Sequence of chain 1.E:
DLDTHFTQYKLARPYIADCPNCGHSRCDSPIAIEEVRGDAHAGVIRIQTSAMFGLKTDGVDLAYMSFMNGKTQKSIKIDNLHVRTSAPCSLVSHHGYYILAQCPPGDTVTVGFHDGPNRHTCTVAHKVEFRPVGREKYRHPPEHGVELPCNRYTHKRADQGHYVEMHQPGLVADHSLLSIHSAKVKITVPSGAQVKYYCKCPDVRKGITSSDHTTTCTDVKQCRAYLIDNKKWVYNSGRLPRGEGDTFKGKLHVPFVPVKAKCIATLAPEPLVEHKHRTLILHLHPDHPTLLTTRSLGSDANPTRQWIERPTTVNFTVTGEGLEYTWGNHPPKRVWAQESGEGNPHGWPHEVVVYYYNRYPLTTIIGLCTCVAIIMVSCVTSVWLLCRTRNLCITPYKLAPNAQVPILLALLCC

This protein binds this small molecule.
Small molecule (SMILES): CC(=O)N[C@@H]1[C@@H](O)[C@H](O)[C@@H](CO)O[C@H]1O

Binding-site contacts:
Ligand atom C5 contacts residue ILE281 of chain 1.E at 3.9 Å (hydrophobic).
Ligand atom C7 contacts residue ASN315 of chain 1.E at 3.2 Å.
Ligand atom C2 contacts residue ASN315 of chain 1.E at 2.5 Å.
Ligand atom O7 contacts residue ASN315 of chain 1.E at 3.2 Å (h-bond).
Ligand atom O6 contacts residue ILE281 of chain 1.E at 3.1 Å.
Ligand atom C3 contacts residue ASN315 of chain 1.E at 3.8 Å.
Ligand atom N2 contacts residue ASN315 of chain 1.E at 2.9 Å (h-bond).
Ligand atom C1 contacts residue ASN315 of chain 1.E at 1.4 Å.
Ligand atom C6 contacts residue ILE281 of chain 1.E at 4.1 Å (hydrophobic).
Ligand atom O5 contacts residue ILE281 of chain 1.E at 3.6 Å.
Ligand atom O6 contacts residue LYS276 of chain 1.E at 3.9 Å.
Ligand atom C5 contacts residue ASN315 of chain 1.E at 3.7 Å.
Ligand atom C8 contacts residue THR313 of chain 1.E at 3.7 Å.
Ligand atom C4 contacts residue ASN315 of chain 1.E at 4.2 Å.
Ligand atom C1 contacts residue ILE281 of chain 1.E at 4.1 Å (hydrophobic).
Ligand atom O5 contacts residue ASN315 of chain 1.E at 2.4 Å (h-bond).
Ligand atom C8 contacts residue ASN315 of chain 1.E at 4.1 Å.
Ligand atom N2 contacts residue THR313 of chain 1.E at 4.5 Å.